The small molecule below binds the protein below.
Small molecule (SMILES): CC[C@H](C)[C@H](NC(=O)[C@H](CO)NC(=O)[C@H](CC(C)C)NC(=O)[C@H](Cc1cnc[nH]1)NC(=O)CNC(=O)[C@H](Cc1ccc(O)cc1)NC(=O)[C@@H](N)CO)C(=O)NCC=O

Sequence of chain 1.C:
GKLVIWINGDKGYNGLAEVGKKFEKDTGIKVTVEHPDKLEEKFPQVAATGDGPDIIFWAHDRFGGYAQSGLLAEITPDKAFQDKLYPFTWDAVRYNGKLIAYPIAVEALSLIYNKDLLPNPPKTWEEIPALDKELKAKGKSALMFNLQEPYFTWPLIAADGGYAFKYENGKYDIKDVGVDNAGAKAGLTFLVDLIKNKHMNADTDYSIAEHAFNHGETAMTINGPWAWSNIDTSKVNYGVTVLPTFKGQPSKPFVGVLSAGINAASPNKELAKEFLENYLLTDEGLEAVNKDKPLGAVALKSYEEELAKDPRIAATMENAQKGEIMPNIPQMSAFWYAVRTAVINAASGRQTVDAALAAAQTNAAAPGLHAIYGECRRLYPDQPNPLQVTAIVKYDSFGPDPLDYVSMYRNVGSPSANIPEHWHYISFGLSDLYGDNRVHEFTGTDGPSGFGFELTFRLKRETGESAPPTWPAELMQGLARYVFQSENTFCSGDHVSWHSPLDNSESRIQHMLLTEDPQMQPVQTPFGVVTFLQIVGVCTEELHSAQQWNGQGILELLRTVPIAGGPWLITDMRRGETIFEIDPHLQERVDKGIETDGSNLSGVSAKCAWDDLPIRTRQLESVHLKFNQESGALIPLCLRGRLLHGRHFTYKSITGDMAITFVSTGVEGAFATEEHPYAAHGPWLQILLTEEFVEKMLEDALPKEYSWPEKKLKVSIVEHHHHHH

Binding-site contacts:
Ligand atom CG2 contacts residue TYR487 of chain 1.C at 3.3 Å (hydrophobic).
Ligand atom CD1 contacts residue VAL501 of chain 1.C at 3.1 Å (hydrophobic).
Ligand atom O contacts residue HIS500 of chain 1.C at 3.5 Å (h-bond).
Ligand atom O contacts residue SER610 of chain 1.C at 2.7 Å (h-bond).
Ligand atom CE2 contacts residue SER610 of chain 1.C at 3.0 Å.
Ligand atom O contacts residue SER607 of chain 1.C at 2.5 Å (h-bond).
Ligand atom OG contacts residue GLU641 of chain 1.C at 3.1 Å (salt-bridge).
Ligand atom O contacts residue ASP499 of chain 1.C at 3.1 Å.
Ligand atom O contacts residue HIS500 of chain 1.C at 3.3 Å (h-bond).
Ligand atom ND1 contacts residue TYR487 of chain 1.C at 3.1 Å (h-bond).
Ligand atom CA contacts residue SER502 of chain 1.C at 3.1 Å.
Ligand atom CD1 contacts residue SER610 of chain 1.C at 3.4 Å.
Ligand atom CA contacts residue GLY608 of chain 1.C at 3.3 Å.
Ligand atom O contacts residue LEU606 of chain 1.C at 3.3 Å.
Ligand atom N contacts residue ASP499 of chain 1.C at 3.2 Å (salt-bridge).
Ligand atom CZ contacts residue SER610 of chain 1.C at 3.2 Å.
Ligand atom O contacts residue GLY608 of chain 1.C at 3.4 Å (h-bond).
Ligand atom O contacts residue SER502 of chain 1.C at 3.0 Å (h-bond).
Ligand atom O contacts residue VAL609 of chain 1.C at 3.2 Å.
Ligand atom CD2 contacts residue HIS500 of chain 1.C at 3.4 Å.
Ligand atom CD1 contacts residue GLY608 of chain 1.C at 3.1 Å.
Ligand atom CA contacts residue SER502 of chain 1.C at 3.1 Å.
Ligand atom N contacts residue GLY608 of chain 1.C at 3.2 Å (h-bond).
Ligand atom CB contacts residue TYR487 of chain 1.C at 3.4 Å (hydrophobic).
Ligand atom CD1 contacts residue VAL609 of chain 1.C at 3.2 Å (hydrophobic).
Ligand atom NE2 contacts residue ASP499 of chain 1.C at 3.1 Å (salt-bridge).
Ligand atom O contacts residue VAL501 of chain 1.C at 3.2 Å.
Ligand atom C contacts residue SER502 of chain 1.C at 3.2 Å.
Ligand atom NE2 contacts residue PHE495 of chain 1.C at 3.4 Å.
Ligand atom N contacts residue SER502 of chain 1.C at 2.4 Å (h-bond).
Ligand atom N contacts residue HIS500 of chain 1.C at 3.0 Å (h-bond).
Ligand atom CA contacts residue HIS500 of chain 1.C at 3.2 Å.
Ligand atom OH contacts residue SER610 of chain 1.C at 2.5 Å (h-bond).
Ligand atom CA contacts residue ASN605 of chain 1.C at 3.4 Å.
Ligand atom CG1 contacts residue TRP503 of chain 1.C at 3.5 Å (hydrophobic).
Ligand atom OG contacts residue ASN605 of chain 1.C at 3.2 Å (h-bond).
Ligand atom CD1 contacts residue LEU484 of chain 1.C at 3.2 Å (hydrophobic).
Ligand atom OG contacts residue HIS504 of chain 1.C at 3.2 Å.
Ligand atom N contacts residue SER610 of chain 1.C at 3.3 Å (h-bond).
Ligand atom CB contacts residue ASP499 of chain 1.C at 3.3 Å.